Binding-site contacts:
Ligand atom C13 contacts residue DMS1 of chain 1.E at 3.9 Å.
Ligand atom N10 contacts residue PHE116 of chain 1.A at 4.0 Å.
Ligand atom C14 contacts residue ASP81 of chain 1.A at 3.7 Å.
Ligand atom C11 contacts residue SER83 of chain 1.A at 3.3 Å.
Ligand atom C8 contacts residue DMS1 of chain 1.E at 3.9 Å.
Ligand atom C4 contacts residue ILE10 of chain 1.A at 3.9 Å (hydrophobic).
Ligand atom C17 contacts residue LEU125 of chain 1.A at 3.7 Å (hydrophobic).
Ligand atom C17 contacts residue TYR79 of chain 1.A at 3.4 Å (hydrophobic).
Ligand atom C18 contacts residue LEU125 of chain 1.A at 3.4 Å (hydrophobic).
Ligand atom C15 contacts residue GLY221 of chain 1.A at 3.2 Å.
Ligand atom O5 contacts residue ILE10 of chain 1.A at 3.8 Å.
Ligand atom C14 contacts residue DMS1 of chain 1.E at 4.0 Å.
Ligand atom C18 contacts residue TYR79 of chain 1.A at 3.5 Å (hydrophobic).
Ligand atom C9 contacts residue DMS1 of chain 1.E at 4.0 Å.
Ligand atom O5 contacts residue ALA16 of chain 1.A at 3.5 Å.
Ligand atom O5 contacts residue ASP119 of chain 1.A at 4.0 Å.
Ligand atom C13 contacts residue ASP81 of chain 1.A at 3.4 Å.
Ligand atom C14 contacts residue GLY221 of chain 1.A at 4.0 Å.
Ligand atom C9 contacts residue ASP81 of chain 1.A at 3.5 Å.
Ligand atom C6 contacts residue DMS1 of chain 1.E at 3.7 Å.
Ligand atom N10 contacts residue SER83 of chain 1.A at 3.4 Å (h-bond).
Ligand atom C12 contacts residue TYR79 of chain 1.A at 3.8 Å (hydrophobic).
Ligand atom C4 contacts residue ASP15 of chain 1.A at 3.7 Å.
Ligand atom C7 contacts residue ASP33 of chain 1.A at 3.8 Å.
Ligand atom C11 contacts residue PHE116 of chain 1.A at 3.3 Å (hydrophobic).
Ligand atom C1 contacts residue DMS1 of chain 1.E at 3.7 Å.
Ligand atom C7 contacts residue ILE122 of chain 1.A at 3.6 Å (hydrophobic).
Ligand atom C3 contacts residue DMS1 of chain 1.E at 3.7 Å.
Ligand atom C11 contacts residue ASP81 of chain 1.A at 3.9 Å.
Ligand atom N16 contacts residue GLY221 of chain 1.A at 3.1 Å (h-bond).
Ligand atom C14 contacts residue TYR79 of chain 1.A at 4.0 Å (hydrophobic).
Ligand atom N16 contacts residue TYR79 of chain 1.A at 4.0 Å.
Ligand atom O2 contacts residue DMS1 of chain 1.E at 3.7 Å.
Ligand atom N10 contacts residue ASP81 of chain 1.A at 2.9 Å (salt-bridge).
Ligand atom C17 contacts residue ASP35 of chain 1.A at 3.1 Å.
Ligand atom O5 contacts residue ASP15 of chain 1.A at 3.8 Å.
Ligand atom C17 contacts residue GLY221 of chain 1.A at 3.8 Å.
Ligand atom C7 contacts residue DMS1 of chain 1.E at 3.8 Å.
Ligand atom C8 contacts residue ASP33 of chain 1.A at 4.0 Å.
Ligand atom N16 contacts residue ASP35 of chain 1.A at 3.8 Å.

Sequence of chain 1.A:
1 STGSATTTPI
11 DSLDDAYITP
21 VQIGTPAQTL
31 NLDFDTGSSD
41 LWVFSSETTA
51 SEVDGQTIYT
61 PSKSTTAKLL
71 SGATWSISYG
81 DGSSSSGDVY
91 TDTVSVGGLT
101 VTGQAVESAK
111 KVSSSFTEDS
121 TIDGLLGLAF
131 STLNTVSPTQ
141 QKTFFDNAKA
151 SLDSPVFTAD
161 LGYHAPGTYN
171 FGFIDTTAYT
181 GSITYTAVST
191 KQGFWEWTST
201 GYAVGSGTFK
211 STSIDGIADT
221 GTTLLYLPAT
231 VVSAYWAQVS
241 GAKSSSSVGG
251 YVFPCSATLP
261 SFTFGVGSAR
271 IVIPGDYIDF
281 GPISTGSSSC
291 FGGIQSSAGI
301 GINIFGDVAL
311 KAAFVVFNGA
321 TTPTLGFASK

The small molecule below binds the protein below.
Small molecule (SMILES): c1cc(CNc2ccc3c(c2)OCCO3)ccn1